Sequence of chain 2.A:
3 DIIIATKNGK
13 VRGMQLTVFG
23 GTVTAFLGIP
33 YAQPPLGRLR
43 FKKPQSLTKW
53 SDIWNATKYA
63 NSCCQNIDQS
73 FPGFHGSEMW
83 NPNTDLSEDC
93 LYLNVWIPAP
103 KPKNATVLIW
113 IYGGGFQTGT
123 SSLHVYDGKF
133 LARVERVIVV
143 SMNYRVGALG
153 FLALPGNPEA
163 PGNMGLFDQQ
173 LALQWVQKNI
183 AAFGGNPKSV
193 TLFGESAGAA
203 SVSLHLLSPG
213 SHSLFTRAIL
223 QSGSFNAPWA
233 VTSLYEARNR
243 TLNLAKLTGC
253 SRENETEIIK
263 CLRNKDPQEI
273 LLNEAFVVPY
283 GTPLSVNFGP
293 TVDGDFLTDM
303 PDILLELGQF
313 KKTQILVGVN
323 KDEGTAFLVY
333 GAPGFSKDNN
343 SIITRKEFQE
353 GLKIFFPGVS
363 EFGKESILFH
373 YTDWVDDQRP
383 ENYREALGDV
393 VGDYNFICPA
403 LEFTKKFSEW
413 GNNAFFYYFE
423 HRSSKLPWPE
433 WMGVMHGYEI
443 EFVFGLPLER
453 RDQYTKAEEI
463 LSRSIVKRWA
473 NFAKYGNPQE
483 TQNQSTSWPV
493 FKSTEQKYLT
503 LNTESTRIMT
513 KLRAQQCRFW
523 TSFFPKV

Binding-site contacts:
Ligand atom O4 contacts residue LYS60 of chain 2.A at 4.2 Å.
Ligand atom N5 contacts residue ASN63 of chain 2.A at 4.3 Å.
Ligand atom O10 contacts residue ASP87 of chain 2.A at 3.7 Å.
Ligand atom C1 contacts residue LYS60 of chain 2.A at 4.3 Å.
Ligand atom O10 contacts residue ASN63 of chain 2.A at 3.2 Å (h-bond).
Ligand atom C4 contacts residue LYS60 of chain 2.A at 4.2 Å.
Ligand atom C10 contacts residue ASN63 of chain 2.A at 3.8 Å.
Ligand atom O1B contacts residue LYS60 of chain 2.A at 3.1 Å.
Ligand atom C3 contacts residue LYS60 of chain 2.A at 4.5 Å.

This protein binds this small molecule.
Small molecule (SMILES): CC(=O)N[C@H]1[C@H]([C@H](O)[C@H](O)CO)O[C@@](O[C@@H]2[C@@H](O)[C@H](O)O[C@H](CO)[C@@H]2O)(C(=O)O)C[C@@H]1O